Sequence of chain 1.A:
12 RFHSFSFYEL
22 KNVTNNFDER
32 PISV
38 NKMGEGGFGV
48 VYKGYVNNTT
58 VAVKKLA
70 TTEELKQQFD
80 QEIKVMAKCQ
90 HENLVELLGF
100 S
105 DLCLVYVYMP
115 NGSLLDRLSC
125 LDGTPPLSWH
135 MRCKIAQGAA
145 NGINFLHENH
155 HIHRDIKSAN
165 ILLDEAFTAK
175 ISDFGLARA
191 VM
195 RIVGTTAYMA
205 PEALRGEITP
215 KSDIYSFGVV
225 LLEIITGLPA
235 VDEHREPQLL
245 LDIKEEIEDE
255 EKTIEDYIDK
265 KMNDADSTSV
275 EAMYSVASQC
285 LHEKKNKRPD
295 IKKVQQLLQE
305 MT

Binding-site contacts:
Ligand atom C2 contacts residue GLY116 of chain 1.A at 3.5 Å.
Ligand atom C2 contacts residue PRO114 of chain 1.A at 3.6 Å (hydrophobic).
Ligand atom N30 contacts residue TYR112 of chain 1.A at 3.7 Å.
Ligand atom F33 contacts residue TYR110 of chain 1.A at 3.6 Å.
Ligand atom C10 contacts residue LEU166 of chain 1.A at 3.6 Å (hydrophobic).
Ligand atom N25 contacts residue MET113 of chain 1.A at 3.2 Å (h-bond).
Ligand atom C9 contacts residue TYR110 of chain 1.A at 3.7 Å (hydrophobic).
Ligand atom C12 contacts residue VAL48 of chain 1.A at 3.7 Å (hydrophobic).
Ligand atom F33 contacts residue LEU166 of chain 1.A at 3.7 Å.
Ligand atom C11 contacts residue MET40 of chain 1.A at 3.5 Å (hydrophobic).
Ligand atom O32 contacts residue VAL48 of chain 1.A at 3.7 Å.
Ligand atom C4 contacts residue GLY116 of chain 1.A at 3.6 Å.
Ligand atom C2 contacts residue MET113 of chain 1.A at 3.2 Å (hydrophobic).
Ligand atom N30 contacts residue MET113 of chain 1.A at 2.7 Å (h-bond).
Ligand atom C4 contacts residue TYR112 of chain 1.A at 3.8 Å (hydrophobic).
Ligand atom C20 contacts residue ASP177 of chain 1.A at 3.8 Å.
Ligand atom C8 contacts residue LEU166 of chain 1.A at 3.7 Å (hydrophobic).
Ligand atom C21 contacts residue THR128 of chain 1.A at 3.8 Å.
Ligand atom C5 contacts residue ALA59 of chain 1.A at 3.9 Å (hydrophobic).
Ligand atom C13 contacts residue TYR112 of chain 1.A at 3.7 Å (hydrophobic).
Ligand atom C4 contacts residue MET113 of chain 1.A at 3.2 Å (hydrophobic).
Ligand atom C12 contacts residue GLY41 of chain 1.A at 3.8 Å.
Ligand atom C5 contacts residue LEU166 of chain 1.A at 3.7 Å (hydrophobic).
Ligand atom C3 contacts residue LEU166 of chain 1.A at 3.7 Å (hydrophobic).
Ligand atom C8 contacts residue ALA59 of chain 1.A at 3.6 Å (hydrophobic).
Ligand atom C14 contacts residue PRO114 of chain 1.A at 3.4 Å (hydrophobic).
Ligand atom N31 contacts residue VAL48 of chain 1.A at 3.5 Å.
Ligand atom F33 contacts residue SER176 of chain 1.A at 3.3 Å.
Ligand atom C12 contacts residue GLU42 of chain 1.A at 3.8 Å.
Ligand atom C23 contacts residue SER176 of chain 1.A at 3.7 Å.
Ligand atom C1 contacts residue MET40 of chain 1.A at 3.9 Å (hydrophobic).
Ligand atom C22 contacts residue TYR110 of chain 1.A at 3.6 Å (hydrophobic).
Ligand atom C7 contacts residue MET113 of chain 1.A at 3.6 Å (hydrophobic).
Ligand atom C2 contacts residue TYR112 of chain 1.A at 3.5 Å (hydrophobic).
Ligand atom C9 contacts residue LEU166 of chain 1.A at 3.6 Å (hydrophobic).
Ligand atom C14 contacts residue ARG121 of chain 1.A at 3.8 Å.
Ligand atom F33 contacts residue VAL94 of chain 1.A at 3.7 Å.
Ligand atom C20 contacts residue TYR110 of chain 1.A at 3.5 Å (hydrophobic).
Ligand atom N28 contacts residue LEU166 of chain 1.A at 3.5 Å.
Ligand atom C8 contacts residue VAL111 of chain 1.A at 3.5 Å (hydrophobic).

This protein binds this small molecule.
Small molecule (SMILES): C[C@H](F)Cn1ccc2nc(Nc3cnn(C4CCN(C)CC4)c3)nc(NC3(C)CC3)c2c1=O